This protein binds this small molecule.
Small molecule (SMILES): C[C@@H]1CC[C@@]2(OC1)O[C@H]1C[C@H]3[C@@H]4CC=C5C[C@@H](OCC[C@H](CO)CO[C@@H]6O[C@H](CO)[C@@H](O[C@H]7O[C@H](CO)[C@@H](O)[C@H](O)[C@H]7O)[C@H](O)[C@H]6O)CC[C@]5(C)[C@H]4CC[C@]3(C)[C@H]1[C@@H]2C

Binding-site contacts:
Ligand atom C33 contacts residue TRP890 of chain 1.B at 4.0 Å (hydrophobic).
Ligand atom C contacts residue LEU870 of chain 1.B at 3.7 Å (hydrophobic).
Ligand atom O5 contacts residue ALA914 of chain 1.A at 4.0 Å.
Ligand atom C23 contacts residue ILE947 of chain 1.A at 4.1 Å (hydrophobic).
Ligand atom C2 contacts residue TYR900 of chain 1.B at 3.7 Å (hydrophobic).
Ligand atom C12 contacts residue YUV1 of chain 1.I at 4.0 Å.
Ligand atom O1 contacts residue LEU896 of chain 1.B at 3.8 Å.
Ligand atom C7 contacts residue LEU896 of chain 1.B at 4.0 Å (hydrophobic).
Ligand atom C16 contacts residue TRP944 of chain 1.A at 3.3 Å (hydrophobic).
Ligand atom O3 contacts residue ASP889 of chain 1.B at 3.5 Å (salt-bridge).
Ligand atom O13 contacts residue TRP890 of chain 1.B at 3.2 Å (h-bond).
Ligand atom C10 contacts residue PHE892 of chain 1.B at 3.9 Å (hydrophobic).
Ligand atom C11 contacts residue ARG893 of chain 1.B at 3.8 Å.
Ligand atom O10 contacts residue ALA915 of chain 1.A at 2.7 Å (h-bond).
Ligand atom C26 contacts residue LEU948 of chain 1.A at 3.6 Å (hydrophobic).
Ligand atom C14 contacts residue YUV1 of chain 1.I at 3.6 Å.
Ligand atom C32 contacts residue TRP890 of chain 1.B at 3.6 Å (hydrophobic).
Ligand atom C23 contacts residue VAL951 of chain 1.A at 4.1 Å (hydrophobic).
Ligand atom C5 contacts residue YUV1 of chain 1.I at 3.7 Å.
Ligand atom O contacts residue YUV1 of chain 1.I at 3.1 Å.
Ligand atom C27 contacts residue ASP889 of chain 1.B at 3.6 Å.
Ligand atom C6 contacts residue YUV1 of chain 1.I at 4.0 Å.
Ligand atom C36 contacts residue ALA914 of chain 1.A at 3.4 Å (hydrophobic).
Ligand atom O8 contacts residue MET917 of chain 1.A at 2.1 Å (h-bond).
Ligand atom O8 contacts residue ALA914 of chain 1.A at 3.7 Å.
Ligand atom C11 contacts residue ASP889 of chain 1.B at 3.8 Å.
Ligand atom C18 contacts residue ILE947 of chain 1.A at 3.7 Å (hydrophobic).
Ligand atom C32 contacts residue ASP889 of chain 1.B at 3.8 Å.
Ligand atom C42 contacts residue MET917 of chain 1.A at 3.3 Å (hydrophobic).
Ligand atom C13 contacts residue ARG893 of chain 1.B at 3.9 Å.
Ligand atom O12 contacts residue TRP890 of chain 1.B at 3.1 Å (h-bond).
Ligand atom C11 contacts residue YUV1 of chain 1.I at 3.9 Å.
Ligand atom C15 contacts residue TRP944 of chain 1.A at 3.4 Å (hydrophobic).
Ligand atom O5 contacts residue ILE940 of chain 1.A at 4.1 Å.
Ligand atom C26 contacts residue YUV1 of chain 1.I at 3.8 Å.
Ligand atom C3 contacts residue VAL951 of chain 1.A at 4.0 Å (hydrophobic).
Ligand atom C42 contacts residue ALA915 of chain 1.A at 3.6 Å (hydrophobic).
Ligand atom C42 contacts residue ALA914 of chain 1.A at 3.2 Å (hydrophobic).
Ligand atom O13 contacts residue ASP889 of chain 1.B at 2.8 Å (salt-bridge).
Ligand atom C27 contacts residue YUV1 of chain 1.I at 3.6 Å.

Sequence of chain 1.A:
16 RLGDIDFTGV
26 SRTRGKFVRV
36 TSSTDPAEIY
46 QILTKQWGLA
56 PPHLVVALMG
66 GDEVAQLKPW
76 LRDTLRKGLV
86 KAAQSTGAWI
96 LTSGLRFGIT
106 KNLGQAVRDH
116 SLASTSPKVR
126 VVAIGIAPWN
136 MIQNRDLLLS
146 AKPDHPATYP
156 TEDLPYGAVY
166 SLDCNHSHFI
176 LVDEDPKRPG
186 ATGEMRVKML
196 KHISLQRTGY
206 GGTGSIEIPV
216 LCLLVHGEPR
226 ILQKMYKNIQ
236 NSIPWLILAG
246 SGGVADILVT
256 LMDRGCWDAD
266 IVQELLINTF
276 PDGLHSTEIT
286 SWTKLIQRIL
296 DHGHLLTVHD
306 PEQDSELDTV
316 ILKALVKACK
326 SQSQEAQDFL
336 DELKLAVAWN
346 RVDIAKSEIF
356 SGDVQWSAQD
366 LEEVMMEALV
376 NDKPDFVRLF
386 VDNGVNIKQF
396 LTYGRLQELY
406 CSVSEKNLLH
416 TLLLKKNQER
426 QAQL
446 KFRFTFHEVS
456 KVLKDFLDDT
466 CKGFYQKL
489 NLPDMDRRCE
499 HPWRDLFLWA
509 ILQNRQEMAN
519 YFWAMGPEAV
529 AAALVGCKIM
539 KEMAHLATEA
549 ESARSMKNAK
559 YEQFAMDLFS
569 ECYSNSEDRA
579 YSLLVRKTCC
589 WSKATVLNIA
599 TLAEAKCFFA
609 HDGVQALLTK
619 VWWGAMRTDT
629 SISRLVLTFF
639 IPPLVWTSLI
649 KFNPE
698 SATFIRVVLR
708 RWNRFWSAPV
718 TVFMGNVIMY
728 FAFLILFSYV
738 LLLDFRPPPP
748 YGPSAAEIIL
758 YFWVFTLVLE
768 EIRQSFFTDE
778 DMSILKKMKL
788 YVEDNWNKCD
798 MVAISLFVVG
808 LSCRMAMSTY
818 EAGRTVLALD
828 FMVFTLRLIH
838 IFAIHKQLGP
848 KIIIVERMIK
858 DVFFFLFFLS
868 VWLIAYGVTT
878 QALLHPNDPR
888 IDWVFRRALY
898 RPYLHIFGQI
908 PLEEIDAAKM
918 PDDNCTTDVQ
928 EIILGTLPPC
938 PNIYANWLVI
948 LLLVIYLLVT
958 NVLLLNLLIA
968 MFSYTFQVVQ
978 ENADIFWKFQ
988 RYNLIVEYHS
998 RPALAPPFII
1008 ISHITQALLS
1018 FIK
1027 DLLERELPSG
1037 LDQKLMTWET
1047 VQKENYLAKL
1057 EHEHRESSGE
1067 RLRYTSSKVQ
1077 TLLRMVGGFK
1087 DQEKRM

Sequence of chain 1.B:
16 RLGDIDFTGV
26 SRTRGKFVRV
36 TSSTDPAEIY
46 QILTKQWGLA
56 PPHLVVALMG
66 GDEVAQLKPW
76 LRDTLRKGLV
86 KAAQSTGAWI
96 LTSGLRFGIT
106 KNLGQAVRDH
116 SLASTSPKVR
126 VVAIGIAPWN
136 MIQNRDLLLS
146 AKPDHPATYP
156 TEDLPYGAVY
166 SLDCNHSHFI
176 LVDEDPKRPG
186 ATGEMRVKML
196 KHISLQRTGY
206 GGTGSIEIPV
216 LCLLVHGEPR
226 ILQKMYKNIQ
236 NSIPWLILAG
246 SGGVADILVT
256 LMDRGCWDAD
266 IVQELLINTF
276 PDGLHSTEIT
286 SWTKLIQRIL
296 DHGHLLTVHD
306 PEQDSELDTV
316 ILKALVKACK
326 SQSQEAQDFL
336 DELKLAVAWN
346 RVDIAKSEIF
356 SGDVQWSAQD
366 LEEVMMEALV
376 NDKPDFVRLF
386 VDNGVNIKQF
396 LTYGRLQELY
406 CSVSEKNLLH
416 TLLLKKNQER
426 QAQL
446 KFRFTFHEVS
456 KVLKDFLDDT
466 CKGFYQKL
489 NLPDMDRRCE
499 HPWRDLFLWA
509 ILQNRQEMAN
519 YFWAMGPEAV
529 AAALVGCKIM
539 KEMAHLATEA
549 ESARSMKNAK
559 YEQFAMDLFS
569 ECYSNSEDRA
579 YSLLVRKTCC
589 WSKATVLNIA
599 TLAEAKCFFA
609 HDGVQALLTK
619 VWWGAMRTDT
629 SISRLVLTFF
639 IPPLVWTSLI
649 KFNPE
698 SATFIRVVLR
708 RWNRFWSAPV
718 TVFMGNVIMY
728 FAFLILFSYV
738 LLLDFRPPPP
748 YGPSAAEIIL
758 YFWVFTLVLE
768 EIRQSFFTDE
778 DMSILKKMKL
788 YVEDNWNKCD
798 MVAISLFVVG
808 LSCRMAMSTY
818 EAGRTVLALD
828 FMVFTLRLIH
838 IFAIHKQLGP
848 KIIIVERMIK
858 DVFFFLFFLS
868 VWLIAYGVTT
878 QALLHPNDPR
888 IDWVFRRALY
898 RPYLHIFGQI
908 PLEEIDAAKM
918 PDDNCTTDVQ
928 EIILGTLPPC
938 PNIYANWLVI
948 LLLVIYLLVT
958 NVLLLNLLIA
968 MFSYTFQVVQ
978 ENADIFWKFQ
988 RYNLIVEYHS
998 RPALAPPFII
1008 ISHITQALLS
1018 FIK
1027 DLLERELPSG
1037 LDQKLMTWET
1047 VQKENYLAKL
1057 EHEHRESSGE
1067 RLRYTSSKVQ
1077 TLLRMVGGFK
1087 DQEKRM